This small molecule binds to this protein.
Small molecule (SMILES): CC(=O)N[C@@H]1[C@@H](O)[C@H](O)[C@@H](CO)O[C@H]1O

Sequence of chain 1.B:
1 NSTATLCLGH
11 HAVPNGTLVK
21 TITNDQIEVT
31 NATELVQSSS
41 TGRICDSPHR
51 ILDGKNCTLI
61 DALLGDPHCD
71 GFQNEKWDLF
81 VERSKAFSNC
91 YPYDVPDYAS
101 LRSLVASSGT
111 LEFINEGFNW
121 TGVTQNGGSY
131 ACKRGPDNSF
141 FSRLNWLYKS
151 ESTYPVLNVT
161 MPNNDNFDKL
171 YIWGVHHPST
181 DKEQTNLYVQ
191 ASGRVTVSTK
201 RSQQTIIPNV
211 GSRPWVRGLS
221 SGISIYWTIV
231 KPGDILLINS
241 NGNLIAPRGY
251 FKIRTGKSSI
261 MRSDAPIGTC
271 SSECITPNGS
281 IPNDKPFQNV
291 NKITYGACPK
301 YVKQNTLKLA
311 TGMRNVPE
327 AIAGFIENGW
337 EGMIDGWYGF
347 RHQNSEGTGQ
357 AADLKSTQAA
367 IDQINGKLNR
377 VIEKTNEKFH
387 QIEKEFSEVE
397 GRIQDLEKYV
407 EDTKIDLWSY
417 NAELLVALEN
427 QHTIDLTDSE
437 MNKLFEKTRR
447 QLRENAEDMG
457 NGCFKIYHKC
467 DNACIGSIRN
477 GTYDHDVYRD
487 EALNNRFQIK

Binding-site contacts:
Ligand atom O6 contacts residue THR121 of chain 1.B at 4.3 Å.
Ligand atom C4 contacts residue ASN119 of chain 1.B at 4.2 Å.
Ligand atom O5 contacts residue ASN119 of chain 1.B at 2.4 Å (h-bond).
Ligand atom C1 contacts residue THR121 of chain 1.B at 3.4 Å.
Ligand atom O5 contacts residue THR121 of chain 1.B at 4.0 Å.
Ligand atom C5 contacts residue THR121 of chain 1.B at 4.1 Å.
Ligand atom C7 contacts residue ASN119 of chain 1.B at 3.5 Å.
Ligand atom O7 contacts residue ASN119 of chain 1.B at 3.7 Å.
Ligand atom C1 contacts residue ASN119 of chain 1.B at 1.5 Å.
Ligand atom C5 contacts residue ASN119 of chain 1.B at 3.7 Å.
Ligand atom C2 contacts residue ASN119 of chain 1.B at 2.5 Å.
Ligand atom N2 contacts residue THR121 of chain 1.B at 4.4 Å.
Ligand atom C2 contacts residue THR121 of chain 1.B at 4.3 Å.
Ligand atom N2 contacts residue ASN119 of chain 1.B at 2.9 Å (h-bond).
Ligand atom C3 contacts residue THR121 of chain 1.B at 4.5 Å.
Ligand atom C3 contacts residue ASN119 of chain 1.B at 3.8 Å.